A protein and the small-molecule ligand that binds it are described below.
Small molecule (SMILES): COc1ccc2c(Nc3c(Cl)cncc3Cl)cc(=O)oc2c1OC1CCCC1

Binding-site contacts:
Ligand atom O10 contacts residue PHE316 of chain 1.C at 4.0 Å.
Ligand atom C4 contacts residue GLN313 of chain 1.C at 4.0 Å.
Ligand atom C2 contacts residue PHE316 of chain 1.C at 3.4 Å (hydrophobic).
Ligand atom C14 contacts residue PHE316 of chain 1.C at 3.6 Å (hydrophobic).
Ligand atom C6 contacts residue MET281 of chain 1.C at 3.8 Å (hydrophobic).
Ligand atom C6 contacts residue GLN313 of chain 1.C at 3.4 Å.
Ligand atom C9 contacts residue ILE280 of chain 1.C at 3.8 Å (hydrophobic).
Ligand atom C5 contacts residue ILE280 of chain 1.C at 3.9 Å (hydrophobic).
Ligand atom C7 contacts residue SER312 of chain 1.C at 3.5 Å.
Ligand atom C13 contacts residue TYR103 of chain 1.C at 3.7 Å (hydrophobic).
Ligand atom N22 contacts residue MG1 of chain 1.S at 3.8 Å.
Ligand atom C21 contacts residue THR215 of chain 1.C at 3.3 Å.
Ligand atom CL25 contacts residue HIS104 of chain 1.C at 3.8 Å.
Ligand atom O3 contacts residue GLN313 of chain 1.C at 3.4 Å (h-bond).
Ligand atom C12 contacts residue ASN265 of chain 1.C at 3.8 Å.
Ligand atom C21 contacts residue ASP262 of chain 1.C at 3.4 Å.
Ligand atom C5 contacts residue GLN313 of chain 1.C at 3.4 Å.
Ligand atom O10 contacts residue GLN313 of chain 1.C at 3.3 Å (h-bond).
Ligand atom CL20 contacts residue LEU263 of chain 1.C at 3.3 Å.
Ligand atom O10 contacts residue ILE280 of chain 1.C at 3.5 Å.
Ligand atom C19 contacts residue MET217 of chain 1.C at 3.9 Å (hydrophobic).
Ligand atom C19 contacts residue ASP262 of chain 1.C at 3.6 Å.
Ligand atom C5 contacts residue MET281 of chain 1.C at 3.7 Å (hydrophobic).
Ligand atom C6 contacts residue MET301 of chain 1.C at 3.9 Å (hydrophobic).
Ligand atom C1 contacts residue PHE316 of chain 1.C at 3.4 Å (hydrophobic).
Ligand atom N22 contacts residue THR215 of chain 1.C at 3.6 Å (h-bond).
Ligand atom N22 contacts residue MET217 of chain 1.C at 3.6 Å.
Ligand atom OA contacts residue PHE316 of chain 1.C at 3.4 Å.
Ligand atom C7 contacts residue MET301 of chain 1.C at 3.3 Å (hydrophobic).
Ligand atom C21 contacts residue MET217 of chain 1.C at 3.5 Å (hydrophobic).
Ligand atom C9 contacts residue PHE316 of chain 1.C at 3.5 Å (hydrophobic).
Ligand atom C11 contacts residue GLN313 of chain 1.C at 3.7 Å.
Ligand atom CL20 contacts residue ASP262 of chain 1.C at 3.3 Å.
Ligand atom C11 contacts residue ASN265 of chain 1.C at 3.9 Å.
Ligand atom C6 contacts residue SER312 of chain 1.C at 3.4 Å.
Ligand atom C11 contacts residue TYR273 of chain 1.C at 4.0 Å (hydrophobic).
Ligand atom O3 contacts residue PHE316 of chain 1.C at 3.6 Å.
Ligand atom CA contacts residue PHE316 of chain 1.C at 3.6 Å (hydrophobic).
Ligand atom C12 contacts residue TYR103 of chain 1.C at 3.9 Å (hydrophobic).
Ligand atom C11 contacts residue THR277 of chain 1.C at 3.8 Å.

Sequence of chain 1.C:
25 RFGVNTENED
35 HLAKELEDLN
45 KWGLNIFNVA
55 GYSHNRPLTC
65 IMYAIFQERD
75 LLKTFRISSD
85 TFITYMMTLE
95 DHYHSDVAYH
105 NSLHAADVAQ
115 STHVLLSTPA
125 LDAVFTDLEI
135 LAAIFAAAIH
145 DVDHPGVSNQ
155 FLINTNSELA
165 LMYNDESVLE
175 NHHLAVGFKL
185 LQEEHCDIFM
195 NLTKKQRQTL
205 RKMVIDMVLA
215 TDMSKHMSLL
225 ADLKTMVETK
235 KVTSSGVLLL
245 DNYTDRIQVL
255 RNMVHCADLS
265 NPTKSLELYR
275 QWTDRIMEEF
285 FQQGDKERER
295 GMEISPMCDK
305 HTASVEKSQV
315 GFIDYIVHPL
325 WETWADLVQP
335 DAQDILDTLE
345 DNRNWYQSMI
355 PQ